Sequence of chain 1.A:
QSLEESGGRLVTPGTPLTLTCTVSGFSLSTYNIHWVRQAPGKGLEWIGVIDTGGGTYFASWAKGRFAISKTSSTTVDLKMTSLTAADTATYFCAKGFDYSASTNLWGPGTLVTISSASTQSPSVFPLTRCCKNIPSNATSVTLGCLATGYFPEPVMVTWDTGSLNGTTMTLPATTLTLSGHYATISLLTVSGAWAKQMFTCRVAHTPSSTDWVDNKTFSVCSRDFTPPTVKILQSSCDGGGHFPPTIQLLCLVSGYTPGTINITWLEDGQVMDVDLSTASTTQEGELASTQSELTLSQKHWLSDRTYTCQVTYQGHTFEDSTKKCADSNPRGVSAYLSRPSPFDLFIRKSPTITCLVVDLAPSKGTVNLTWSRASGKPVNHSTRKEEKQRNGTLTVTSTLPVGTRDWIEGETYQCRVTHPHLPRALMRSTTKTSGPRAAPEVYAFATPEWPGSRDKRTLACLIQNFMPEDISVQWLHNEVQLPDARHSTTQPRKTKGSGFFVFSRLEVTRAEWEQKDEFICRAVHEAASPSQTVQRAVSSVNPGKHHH

This small molecule binds to this protein.
Small molecule (SMILES): CC(=O)N[C@@H]1[C@@H](O)[C@H](O)[C@@H](CO)O[C@H]1O

Binding-site contacts:
Ligand atom C3 contacts residue ASN137 of chain 1.A at 3.8 Å.
Ligand atom C1 contacts residue ASN137 of chain 1.A at 1.4 Å.
Ligand atom C7 contacts residue ASN137 of chain 1.A at 3.5 Å.
Ligand atom O5 contacts residue ASN137 of chain 1.A at 2.4 Å (h-bond).
Ligand atom O7 contacts residue SER136 of chain 1.A at 3.6 Å (h-bond).
Ligand atom N2 contacts residue ASN137 of chain 1.A at 2.9 Å (h-bond).
Ligand atom C5 contacts residue ASN137 of chain 1.A at 3.7 Å.
Ligand atom C2 contacts residue ASN137 of chain 1.A at 2.5 Å.
Ligand atom O7 contacts residue ASN137 of chain 1.A at 3.7 Å.
Ligand atom C4 contacts residue ASN137 of chain 1.A at 4.3 Å.
Ligand atom O5 contacts residue PRO135 of chain 1.A at 4.4 Å.